Binding-site contacts:
Ligand atom N contacts residue ASP229 of chain 54.A at 3.2 Å (salt-bridge).
Ligand atom CG2 contacts residue LEU31 of chain 54.A at 3.8 Å (hydrophobic).
Ligand atom CG contacts residue ILE230 of chain 54.A at 3.6 Å (hydrophobic).
Ligand atom CD1 contacts residue LEU27 of chain 54.A at 3.6 Å (hydrophobic).
Ligand atom NZ contacts residue THR217 of chain 54.A at 3.8 Å.
Ligand atom CD2 contacts residue SER24 of chain 54.A at 3.5 Å.
Ligand atom N contacts residue ARG34 of chain 54.A at 3.9 Å.
Ligand atom CD1 contacts residue LYS28 of chain 54.A at 3.4 Å.
Ligand atom CA contacts residue SER231 of chain 54.A at 3.6 Å.
Ligand atom O contacts residue ASN2 of chain 54.A at 3.8 Å.
Ligand atom N contacts residue ARG34 of chain 54.A at 3.7 Å.
Ligand atom OG contacts residue ASP229 of chain 54.A at 3.6 Å.
Ligand atom CD1 contacts residue LEU27 of chain 54.A at 3.8 Å (hydrophobic).
Ligand atom CE contacts residue VAL37 of chain 54.A at 3.7 Å (hydrophobic).
Ligand atom OG contacts residue ARG34 of chain 54.A at 3.7 Å.
Ligand atom N contacts residue ARG34 of chain 54.A at 3.4 Å (salt-bridge).
Ligand atom CA contacts residue ASP229 of chain 54.A at 3.6 Å.
Ligand atom N contacts residue ASP229 of chain 54.A at 2.8 Å (salt-bridge).
Ligand atom CA contacts residue ASP229 of chain 54.A at 3.8 Å.
Ligand atom CE contacts residue ARG35 of chain 54.A at 3.8 Å.
Ligand atom O contacts residue SER231 of chain 54.A at 3.2 Å.
Ligand atom CD2 contacts residue GLU20 of chain 54.A at 3.6 Å.
Ligand atom N contacts residue ILE230 of chain 54.A at 3.1 Å (h-bond).
Ligand atom O contacts residue ILE232 of chain 54.A at 3.6 Å (h-bond).
Ligand atom O contacts residue ARG34 of chain 54.A at 2.8 Å (salt-bridge).
Ligand atom CD1 contacts residue ILE230 of chain 54.A at 3.5 Å (hydrophobic).
Ligand atom C contacts residue ASP229 of chain 54.A at 3.8 Å.
Ligand atom O contacts residue LEU4 of chain 54.A at 3.7 Å.
Ligand atom CB contacts residue ARG35 of chain 54.A at 3.4 Å.
Ligand atom CE contacts residue VAL36 of chain 54.A at 3.7 Å (hydrophobic).
Ligand atom C contacts residue ARG34 of chain 54.A at 3.7 Å.
Ligand atom C contacts residue SER231 of chain 54.A at 3.8 Å.
Ligand atom CG contacts residue ARG35 of chain 54.A at 3.1 Å.
Ligand atom CB contacts residue VAL39 of chain 54.A at 3.7 Å (hydrophobic).
Ligand atom CB contacts residue ILE230 of chain 54.A at 3.6 Å (hydrophobic).
Ligand atom CA contacts residue ARG6 of chain 54.A at 3.7 Å.
Ligand atom CD1 contacts residue LEU31 of chain 54.A at 3.6 Å (hydrophobic).
Ligand atom O contacts residue ARG6 of chain 54.A at 3.4 Å (salt-bridge).
Ligand atom CA contacts residue ARG35 of chain 54.A at 3.8 Å.
Ligand atom CB contacts residue SER24 of chain 54.A at 3.8 Å.

Sequence of chain 54.A:
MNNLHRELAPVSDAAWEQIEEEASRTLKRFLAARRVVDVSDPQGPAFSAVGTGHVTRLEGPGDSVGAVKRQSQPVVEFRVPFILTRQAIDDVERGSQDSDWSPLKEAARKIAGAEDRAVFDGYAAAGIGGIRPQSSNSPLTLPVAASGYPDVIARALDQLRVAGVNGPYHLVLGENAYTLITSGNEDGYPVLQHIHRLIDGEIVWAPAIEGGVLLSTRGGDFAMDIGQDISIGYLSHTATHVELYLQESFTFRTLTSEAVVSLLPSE

A small-molecule ligand and the protein it binds are described below.
Small molecule (SMILES): CC[C@H](C)[C@H](NC(=O)[C@H](CC(N)=O)NC(=O)[C@H](CC(C)C)NC(=O)[C@H](CO)NC(=O)CNC(=O)[C@@H](N)CO)C(=O)NCC(=O)N[C@@H](CO)C(=O)N[C@@H](CC(C)C)C(=O)N[C@H](C=O)CCCCN